The small molecule below binds the protein below.
Small molecule (SMILES): CC(=O)N[C@@H]1[C@@H](O)[C@H](O)[C@@H](CO)O[C@H]1O

Binding-site contacts:
Ligand atom C1 contacts residue ASN46 of chain 1.E at 1.4 Å.
Ligand atom C2 contacts residue ASN46 of chain 1.E at 2.5 Å.
Ligand atom C5 contacts residue ASN46 of chain 1.E at 3.6 Å.
Ligand atom O6 contacts residue ASN46 of chain 1.E at 4.5 Å.
Ligand atom O5 contacts residue ASN46 of chain 1.E at 2.4 Å (h-bond).
Ligand atom C7 contacts residue THR45 of chain 1.E at 4.4 Å.
Ligand atom C7 contacts residue ASN46 of chain 1.E at 3.7 Å.
Ligand atom N2 contacts residue ASN46 of chain 1.E at 2.7 Å (h-bond).
Ligand atom N2 contacts residue THR45 of chain 1.E at 3.9 Å.
Ligand atom C4 contacts residue ASN46 of chain 1.E at 4.2 Å.
Ligand atom C8 contacts residue ASN46 of chain 1.E at 3.9 Å.
Ligand atom C8 contacts residue THR45 of chain 1.E at 3.8 Å.
Ligand atom C3 contacts residue ASN46 of chain 1.E at 3.8 Å.

Sequence of chain 1.E:
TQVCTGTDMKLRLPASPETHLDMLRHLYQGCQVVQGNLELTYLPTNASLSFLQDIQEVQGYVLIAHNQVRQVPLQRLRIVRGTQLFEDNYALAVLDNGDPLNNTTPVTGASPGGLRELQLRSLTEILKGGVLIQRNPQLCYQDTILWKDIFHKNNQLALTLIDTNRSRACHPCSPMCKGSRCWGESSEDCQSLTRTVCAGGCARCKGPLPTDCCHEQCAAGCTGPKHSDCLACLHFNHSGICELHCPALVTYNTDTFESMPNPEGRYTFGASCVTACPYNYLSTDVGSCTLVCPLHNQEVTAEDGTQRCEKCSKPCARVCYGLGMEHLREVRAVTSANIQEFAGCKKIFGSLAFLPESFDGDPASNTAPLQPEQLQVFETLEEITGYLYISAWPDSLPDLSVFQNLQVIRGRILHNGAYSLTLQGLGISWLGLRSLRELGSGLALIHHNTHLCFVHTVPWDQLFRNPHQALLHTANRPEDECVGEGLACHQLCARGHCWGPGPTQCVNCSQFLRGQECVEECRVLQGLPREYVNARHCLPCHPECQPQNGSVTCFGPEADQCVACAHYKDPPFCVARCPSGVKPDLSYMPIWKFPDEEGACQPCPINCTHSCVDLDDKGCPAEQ